Binding-site contacts:
Ligand atom C19 contacts residue TYR167 of chain 1.B at 4.1 Å (hydrophobic).
Ligand atom C19 contacts residue NDP1 of chain 1.I at 3.8 Å.
Ligand atom C6 contacts residue ILE215 of chain 1.B at 3.8 Å (hydrophobic).
Ligand atom C5 contacts residue GLN161 of chain 1.B at 3.4 Å.
Ligand atom O11 contacts residue LEU201 of chain 1.B at 3.6 Å.
Ligand atom N9 contacts residue SER154 of chain 1.B at 3.2 Å.
Ligand atom S10 contacts residue SER154 of chain 1.B at 3.8 Å.
Ligand atom C2 contacts residue LEU201 of chain 1.B at 3.8 Å (hydrophobic).
Ligand atom C6 contacts residue ILE164 of chain 1.B at 4.0 Å (hydrophobic).
Ligand atom O7 contacts residue NDP1 of chain 1.I at 4.0 Å.
Ligand atom N9 contacts residue NDP1 of chain 1.I at 3.5 Å.
Ligand atom O12 contacts residue SER154 of chain 1.B at 3.6 Å.
Ligand atom O11 contacts residue GLY200 of chain 1.B at 3.5 Å.
Ligand atom N13 contacts residue NDP1 of chain 1.I at 3.7 Å.
Ligand atom O11 contacts residue LEU155 of chain 1.B at 4.1 Å.
Ligand atom C16 contacts residue THR108 of chain 1.B at 3.7 Å.
Ligand atom O11 contacts residue NDP1 of chain 1.I at 3.6 Å.
Ligand atom C18 contacts residue NDP1 of chain 1.I at 4.0 Å.
Ligand atom C15 contacts residue THR108 of chain 1.B at 4.1 Å.
Ligand atom C2 contacts residue ILE211 of chain 1.B at 3.8 Å (hydrophobic).
Ligand atom C14 contacts residue TYR167 of chain 1.B at 4.1 Å (hydrophobic).
Ligand atom O11 contacts residue SER154 of chain 1.B at 4.1 Å.
Ligand atom C5 contacts residue ILE164 of chain 1.B at 3.7 Å (hydrophobic).
Ligand atom C1 contacts residue ILE211 of chain 1.B at 3.8 Å (hydrophobic).
Ligand atom N9 contacts residue TYR167 of chain 1.B at 3.7 Å.
Ligand atom N13 contacts residue TYR167 of chain 1.B at 3.1 Å (h-bond).
Ligand atom C6 contacts residue GLN161 of chain 1.B at 3.3 Å.
Ligand atom C17 contacts residue THR206 of chain 1.B at 4.0 Å.
Ligand atom O12 contacts residue ALA156 of chain 1.B at 2.8 Å (h-bond).
Ligand atom C17 contacts residue THR108 of chain 1.B at 3.7 Å.
Ligand atom C19 contacts residue ILE105 of chain 1.B at 3.7 Å (hydrophobic).
Ligand atom C4 contacts residue GLN161 of chain 1.B at 3.9 Å.
Ligand atom C8 contacts residue NDP1 of chain 1.I at 3.5 Å.
Ligand atom C1 contacts residue ILE215 of chain 1.B at 3.7 Å (hydrophobic).
Ligand atom O12 contacts residue GLN161 of chain 1.B at 3.5 Å (h-bond).
Ligand atom O11 contacts residue LEU199 of chain 1.B at 3.5 Å (h-bond).
Ligand atom C8 contacts residue TYR167 of chain 1.B at 3.9 Å (hydrophobic).
Ligand atom O12 contacts residue LEU155 of chain 1.B at 3.4 Å (h-bond).
Ligand atom C3 contacts residue LEU201 of chain 1.B at 4.1 Å (hydrophobic).
Ligand atom C18 contacts residue ILE105 of chain 1.B at 3.9 Å (hydrophobic).

A protein and the small-molecule ligand that binds it are described below.
Small molecule (SMILES): O=S1(=O)N=C(NC2CCCCC2)O[C@H]2CCCC[C@H]21

Sequence of chain 1.A:
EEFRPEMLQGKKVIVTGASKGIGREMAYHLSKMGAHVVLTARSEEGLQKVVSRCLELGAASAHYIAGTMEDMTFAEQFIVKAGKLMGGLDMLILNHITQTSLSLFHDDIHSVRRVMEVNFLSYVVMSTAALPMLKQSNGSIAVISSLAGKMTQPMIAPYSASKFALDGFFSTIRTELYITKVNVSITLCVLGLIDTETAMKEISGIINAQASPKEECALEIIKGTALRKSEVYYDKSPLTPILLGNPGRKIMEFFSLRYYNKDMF

Sequence of chain 1.B:
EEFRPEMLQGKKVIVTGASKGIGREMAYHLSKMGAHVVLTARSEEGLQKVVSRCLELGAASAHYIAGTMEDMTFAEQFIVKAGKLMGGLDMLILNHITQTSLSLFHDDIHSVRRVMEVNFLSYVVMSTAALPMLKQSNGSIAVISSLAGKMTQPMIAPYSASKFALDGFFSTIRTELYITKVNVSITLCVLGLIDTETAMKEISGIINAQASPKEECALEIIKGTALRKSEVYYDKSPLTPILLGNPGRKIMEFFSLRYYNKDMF